Binding-site contacts:
Ligand atom C6 contacts residue PHE97 of chain 9.A at 3.6 Å (hydrophobic).
Ligand atom C8 contacts residue ASN99 of chain 9.A at 4.1 Å.
Ligand atom O7 contacts residue PHE97 of chain 9.A at 3.4 Å.
Ligand atom C7 contacts residue ASN99 of chain 9.A at 3.8 Å.
Ligand atom O6 contacts residue PHE97 of chain 9.A at 4.3 Å.
Ligand atom O7 contacts residue ASN99 of chain 9.A at 4.4 Å.
Ligand atom C2 contacts residue THR101 of chain 9.A at 4.4 Å.
Ligand atom C4 contacts residue ASN99 of chain 9.A at 4.2 Å.
Ligand atom O6 contacts residue VAL82 of chain 9.A at 4.2 Å.
Ligand atom C5 contacts residue PHE97 of chain 9.A at 3.9 Å (hydrophobic).
Ligand atom C7 contacts residue PHE97 of chain 9.A at 4.0 Å (hydrophobic).
Ligand atom C5 contacts residue ASN99 of chain 9.A at 3.7 Å.
Ligand atom C2 contacts residue ASN99 of chain 9.A at 2.5 Å.
Ligand atom C1 contacts residue ASN99 of chain 9.A at 1.4 Å.
Ligand atom C1 contacts residue THR101 of chain 9.A at 4.5 Å.
Ligand atom C7 contacts residue THR101 of chain 9.A at 4.2 Å.
Ligand atom N2 contacts residue ASN99 of chain 9.A at 2.8 Å (h-bond).
Ligand atom N2 contacts residue THR101 of chain 9.A at 3.4 Å (h-bond).
Ligand atom O5 contacts residue ASN99 of chain 9.A at 2.4 Å (h-bond).
Ligand atom O5 contacts residue PHE97 of chain 9.A at 4.1 Å.
Ligand atom C8 contacts residue ARG108 of chain 9.A at 3.7 Å.
Ligand atom C8 contacts residue THR101 of chain 9.A at 3.9 Å.
Ligand atom C8 contacts residue PHE97 of chain 9.A at 4.1 Å (hydrophobic).
Ligand atom C3 contacts residue ASN99 of chain 9.A at 3.8 Å.

Sequence of chain 9.A:
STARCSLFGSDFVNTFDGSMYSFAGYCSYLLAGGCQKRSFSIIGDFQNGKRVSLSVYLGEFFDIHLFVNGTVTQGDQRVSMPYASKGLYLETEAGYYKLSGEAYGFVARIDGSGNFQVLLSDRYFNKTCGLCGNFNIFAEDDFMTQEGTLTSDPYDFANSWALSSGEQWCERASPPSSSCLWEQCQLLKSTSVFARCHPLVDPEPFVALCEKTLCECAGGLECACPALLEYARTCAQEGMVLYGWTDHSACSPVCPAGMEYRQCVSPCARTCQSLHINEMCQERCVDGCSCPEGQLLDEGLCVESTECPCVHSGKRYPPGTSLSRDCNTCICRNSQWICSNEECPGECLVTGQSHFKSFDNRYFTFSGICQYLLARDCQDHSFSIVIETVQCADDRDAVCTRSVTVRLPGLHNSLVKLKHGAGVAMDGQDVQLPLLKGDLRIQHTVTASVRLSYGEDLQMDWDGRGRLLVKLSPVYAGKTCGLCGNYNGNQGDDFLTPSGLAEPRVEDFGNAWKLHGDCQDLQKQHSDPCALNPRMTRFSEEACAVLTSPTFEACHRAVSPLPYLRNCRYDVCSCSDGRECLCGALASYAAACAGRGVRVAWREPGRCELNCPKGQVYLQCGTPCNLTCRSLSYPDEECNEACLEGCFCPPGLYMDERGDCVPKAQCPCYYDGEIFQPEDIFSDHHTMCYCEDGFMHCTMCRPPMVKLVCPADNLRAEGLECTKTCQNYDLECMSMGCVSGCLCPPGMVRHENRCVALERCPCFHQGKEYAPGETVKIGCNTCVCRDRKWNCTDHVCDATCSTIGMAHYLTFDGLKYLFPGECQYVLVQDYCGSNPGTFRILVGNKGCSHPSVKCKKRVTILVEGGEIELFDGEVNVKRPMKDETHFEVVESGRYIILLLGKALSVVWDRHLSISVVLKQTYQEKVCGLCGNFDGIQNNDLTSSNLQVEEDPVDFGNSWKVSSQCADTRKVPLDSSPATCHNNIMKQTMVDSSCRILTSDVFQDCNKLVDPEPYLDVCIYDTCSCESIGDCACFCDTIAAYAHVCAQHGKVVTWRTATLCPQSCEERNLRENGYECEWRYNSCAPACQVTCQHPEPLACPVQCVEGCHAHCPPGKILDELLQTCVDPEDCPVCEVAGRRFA

A protein and the small-molecule ligand that binds it are described below.
Small molecule (SMILES): CC(=O)N[C@H]1[C@H](O[C@H]2[C@H](O)[C@@H](NC(C)=O)CO[C@@H]2CO)O[C@H](CO)[C@@H](O[C@@H]2O[C@H](CO)[C@@H](O)[C@H](O)[C@@H]2O)[C@@H]1O